Sequence of chain 1.B:
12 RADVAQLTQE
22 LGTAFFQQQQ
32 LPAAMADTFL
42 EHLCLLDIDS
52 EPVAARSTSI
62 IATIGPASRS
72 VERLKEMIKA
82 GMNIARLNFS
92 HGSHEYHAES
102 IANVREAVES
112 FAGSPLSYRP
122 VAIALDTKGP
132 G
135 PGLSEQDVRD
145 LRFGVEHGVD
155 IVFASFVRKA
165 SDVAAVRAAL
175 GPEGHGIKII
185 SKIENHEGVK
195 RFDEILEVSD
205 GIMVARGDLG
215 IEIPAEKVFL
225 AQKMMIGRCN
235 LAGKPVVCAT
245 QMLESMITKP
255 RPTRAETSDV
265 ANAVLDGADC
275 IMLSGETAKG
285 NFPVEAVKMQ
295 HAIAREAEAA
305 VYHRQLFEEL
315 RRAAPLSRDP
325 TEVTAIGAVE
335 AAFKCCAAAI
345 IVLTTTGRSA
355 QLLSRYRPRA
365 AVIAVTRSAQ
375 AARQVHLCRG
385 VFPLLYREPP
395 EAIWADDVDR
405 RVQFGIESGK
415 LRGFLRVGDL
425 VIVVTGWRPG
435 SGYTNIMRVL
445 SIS

A protein and the small-molecule ligand that binds it are described below.
Small molecule (SMILES): O=C(O)CNS(=O)(=O)c1cc2c(cc1O)C(=O)c1ccccc1C2=O

Binding-site contacts:
Ligand atom O6 contacts residue ALA282 of chain 1.B at 4.0 Å.
Ligand atom C5 contacts residue GLY93 of chain 1.B at 3.4 Å.
Ligand atom O1 contacts residue HIS92 of chain 1.B at 3.2 Å.
Ligand atom C3 contacts residue TYR97 of chain 1.B at 4.0 Å (hydrophobic).
Ligand atom O5 contacts residue THR64 of chain 1.B at 3.4 Å.
Ligand atom C5 contacts residue TYR97 of chain 1.B at 3.7 Å (hydrophobic).
Ligand atom C12 contacts residue HIS92 of chain 1.B at 4.0 Å.
Ligand atom C4 contacts residue GLY93 of chain 1.B at 3.4 Å.
Ligand atom C6 contacts residue HIS92 of chain 1.B at 3.5 Å.
Ligand atom O4 contacts residue ASN89 of chain 1.B at 2.6 Å (h-bond).
Ligand atom C4 contacts residue TYR97 of chain 1.B at 3.5 Å (hydrophobic).
Ligand atom O6 contacts residue GLY279 of chain 1.B at 3.4 Å.
Ligand atom C15 contacts residue LYS283 of chain 1.B at 3.9 Å.
Ligand atom C7 contacts residue HIS92 of chain 1.B at 3.3 Å.
Ligand atom O2 contacts residue ASN89 of chain 1.B at 3.3 Å (h-bond).
Ligand atom N contacts residue GLY279 of chain 1.B at 4.0 Å.
Ligand atom C10 contacts residue ALA282 of chain 1.B at 3.8 Å (hydrophobic).
Ligand atom C10 contacts residue HIS92 of chain 1.B at 3.5 Å.
Ligand atom O2 contacts residue HIS92 of chain 1.B at 3.9 Å.
Ligand atom S contacts residue THR64 of chain 1.B at 3.9 Å.
Ligand atom C1 contacts residue PRO67 of chain 1.B at 3.7 Å (hydrophobic).
Ligand atom O contacts residue LYS283 of chain 1.B at 3.3 Å.
Ligand atom C14 contacts residue ALA282 of chain 1.B at 3.6 Å (hydrophobic).
Ligand atom S contacts residue ASN89 of chain 1.B at 4.0 Å.
Ligand atom C15 contacts residue ALA282 of chain 1.B at 4.0 Å (hydrophobic).
Ligand atom C9 contacts residue HIS92 of chain 1.B at 3.7 Å.
Ligand atom C13 contacts residue ASN89 of chain 1.B at 3.9 Å.
Ligand atom C5 contacts residue HIS92 of chain 1.B at 3.6 Å.
Ligand atom O4 contacts residue ARG87 of chain 1.B at 3.4 Å (salt-bridge).
Ligand atom C2 contacts residue PRO67 of chain 1.B at 3.9 Å (hydrophobic).
Ligand atom O3 contacts residue HIS92 of chain 1.B at 2.7 Å (h-bond).
Ligand atom O5 contacts residue SER278 of chain 1.B at 2.7 Å.
Ligand atom O contacts residue PRO67 of chain 1.B at 3.6 Å.
Ligand atom C11 contacts residue ALA282 of chain 1.B at 3.5 Å (hydrophobic).
Ligand atom O5 contacts residue ALA282 of chain 1.B at 3.4 Å.
Ligand atom C13 contacts residue HIS92 of chain 1.B at 3.3 Å.
Ligand atom C contacts residue PRO67 of chain 1.B at 3.8 Å (hydrophobic).
Ligand atom O4 contacts residue THR64 of chain 1.B at 3.7 Å.
Ligand atom O5 contacts residue GLY279 of chain 1.B at 3.0 Å (h-bond).
Ligand atom O1 contacts residue ASN89 of chain 1.B at 3.5 Å (h-bond).